Sequence of chain 1.A:
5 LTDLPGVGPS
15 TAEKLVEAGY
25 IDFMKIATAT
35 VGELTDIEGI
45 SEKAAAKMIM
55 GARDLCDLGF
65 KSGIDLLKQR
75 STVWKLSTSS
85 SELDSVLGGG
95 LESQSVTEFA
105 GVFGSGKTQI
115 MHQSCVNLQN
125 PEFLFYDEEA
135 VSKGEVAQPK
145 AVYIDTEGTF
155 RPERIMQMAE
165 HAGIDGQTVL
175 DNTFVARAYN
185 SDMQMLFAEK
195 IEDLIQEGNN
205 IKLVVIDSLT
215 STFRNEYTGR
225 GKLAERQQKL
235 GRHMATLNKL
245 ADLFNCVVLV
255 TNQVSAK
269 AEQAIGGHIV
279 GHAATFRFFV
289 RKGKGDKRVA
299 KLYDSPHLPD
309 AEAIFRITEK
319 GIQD

A protein and the small-molecule ligand that binds it are described below.
Small molecule (SMILES): Nc1ncnc2c1ncn2[C@@H]1O[C@H](CO[P](=O)(O)O[P](=O)(O)NP(=O)(O)O)[C@@H](O)[C@H]1O

Binding-site contacts:
Ligand atom O1A contacts residue THR112 of chain 1.A at 3.1 Å (h-bond).
Ligand atom O1A contacts residue GLN113 of chain 1.A at 2.8 Å (h-bond).
Ligand atom O2B contacts residue GLY110 of chain 1.A at 3.3 Å (h-bond).
Ligand atom C6 contacts residue ARG158 of chain 1.A at 3.5 Å.
Ligand atom O1B contacts residue THR112 of chain 1.A at 2.9 Å (h-bond).
Ligand atom C2 contacts residue GLU317 of chain 1.A at 3.6 Å.
Ligand atom O3A contacts residue SER109 of chain 1.A at 3.8 Å.
Ligand atom N1 contacts residue GLU317 of chain 1.A at 3.5 Å.
Ligand atom O4' contacts residue GLN113 of chain 1.A at 3.7 Å.
Ligand atom PA contacts residue GLN113 of chain 1.A at 3.7 Å.
Ligand atom O1B contacts residue MG1 of chain 1.B at 2.0 Å.
Ligand atom N6 contacts residue ARG158 of chain 1.A at 3.2 Å (salt-bridge).
Ligand atom O2G contacts residue K1 of chain 1.E at 3.1 Å.
Ligand atom O2B contacts residue LYS111 of chain 1.A at 2.6 Å (salt-bridge).
Ligand atom N6 contacts residue GLN161 of chain 1.A at 3.0 Å (h-bond).
Ligand atom O3G contacts residue LYS111 of chain 1.A at 2.7 Å (salt-bridge).
Ligand atom C2 contacts residue THR316 of chain 1.A at 3.5 Å.
Ligand atom O1G contacts residue K1 of chain 1.E at 2.9 Å.
Ligand atom O3A contacts residue GLY110 of chain 1.A at 3.2 Å (h-bond).
Ligand atom C8 contacts residue GLN113 of chain 1.A at 3.6 Å.
Ligand atom O1G contacts residue MG1 of chain 1.B at 2.0 Å.
Ligand atom O2B contacts residue GLY108 of chain 1.A at 3.6 Å.
Ligand atom PB contacts residue GLY108 of chain 1.A at 3.6 Å.
Ligand atom O3G contacts residue PHE107 of chain 1.A at 3.4 Å.
Ligand atom PG contacts residue LYS111 of chain 1.A at 3.7 Å.
Ligand atom PG contacts residue MG1 of chain 1.B at 3.2 Å.
Ligand atom O1B contacts residue LYS111 of chain 1.A at 3.7 Å.
Ligand atom O2G contacts residue K1 of chain 1.D at 2.6 Å.
Ligand atom C5 contacts residue ARG158 of chain 1.A at 3.6 Å.
Ligand atom N7 contacts residue ARG158 of chain 1.A at 3.5 Å (salt-bridge).
Ligand atom N3B contacts residue MG1 of chain 1.B at 3.4 Å.
Ligand atom PB contacts residue MG1 of chain 1.B at 3.2 Å.
Ligand atom O5' contacts residue GLN113 of chain 1.A at 3.4 Å.
Ligand atom N1 contacts residue THR316 of chain 1.A at 3.8 Å.
Ligand atom O1A contacts residue GLY110 of chain 1.A at 3.5 Å.
Ligand atom PG contacts residue K1 of chain 1.E at 3.5 Å.
Ligand atom N3B contacts residue GLY108 of chain 1.A at 3.0 Å (h-bond).
Ligand atom O2B contacts residue SER109 of chain 1.A at 3.5 Å (h-bond).
Ligand atom O3A contacts residue GLY108 of chain 1.A at 3.4 Å.
Ligand atom PB contacts residue LYS111 of chain 1.A at 3.7 Å.